Sequence of chain 1.M:
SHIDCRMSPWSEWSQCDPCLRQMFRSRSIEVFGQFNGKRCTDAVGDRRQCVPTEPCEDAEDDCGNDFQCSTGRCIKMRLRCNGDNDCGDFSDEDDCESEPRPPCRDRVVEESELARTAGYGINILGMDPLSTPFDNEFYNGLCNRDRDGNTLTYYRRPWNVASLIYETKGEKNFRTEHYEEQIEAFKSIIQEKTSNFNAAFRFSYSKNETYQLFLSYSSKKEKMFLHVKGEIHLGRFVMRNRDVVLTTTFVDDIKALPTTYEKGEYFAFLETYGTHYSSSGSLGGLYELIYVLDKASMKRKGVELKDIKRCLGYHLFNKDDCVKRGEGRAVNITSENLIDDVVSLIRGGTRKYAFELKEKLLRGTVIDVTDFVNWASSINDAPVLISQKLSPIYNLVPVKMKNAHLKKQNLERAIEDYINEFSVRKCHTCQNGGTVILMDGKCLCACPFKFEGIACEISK

This small molecule binds to this protein.
Small molecule (SMILES): CC(=O)N[C@@H]1[C@@H](O)[C@H](O)[C@@H](CO)O[C@H]1O

Binding-site contacts:
Ligand atom C1 contacts residue GLY495 of chain 1.M at 4.5 Å.
Ligand atom C1 contacts residue THR497 of chain 1.M at 1.4 Å.
Ligand atom C6 contacts residue ALA508 of chain 1.M at 4.2 Å (hydrophobic).
Ligand atom O5 contacts residue THR497 of chain 1.M at 2.4 Å (h-bond).
Ligand atom O5 contacts residue ALA508 of chain 1.M at 4.2 Å.
Ligand atom C2 contacts residue GLY495 of chain 1.M at 3.8 Å.
Ligand atom C7 contacts residue THR497 of chain 1.M at 3.5 Å.
Ligand atom N2 contacts residue GLY495 of chain 1.M at 4.4 Å.
Ligand atom C3 contacts residue THR497 of chain 1.M at 3.7 Å.
Ligand atom N2 contacts residue THR497 of chain 1.M at 2.8 Å (h-bond).
Ligand atom O3 contacts residue GLY495 of chain 1.M at 4.5 Å.
Ligand atom C4 contacts residue THR497 of chain 1.M at 4.2 Å.
Ligand atom O7 contacts residue THR497 of chain 1.M at 3.8 Å.
Ligand atom C2 contacts residue THR497 of chain 1.M at 2.3 Å.
Ligand atom C5 contacts residue THR497 of chain 1.M at 3.7 Å.